Sequence of chain 1.D:
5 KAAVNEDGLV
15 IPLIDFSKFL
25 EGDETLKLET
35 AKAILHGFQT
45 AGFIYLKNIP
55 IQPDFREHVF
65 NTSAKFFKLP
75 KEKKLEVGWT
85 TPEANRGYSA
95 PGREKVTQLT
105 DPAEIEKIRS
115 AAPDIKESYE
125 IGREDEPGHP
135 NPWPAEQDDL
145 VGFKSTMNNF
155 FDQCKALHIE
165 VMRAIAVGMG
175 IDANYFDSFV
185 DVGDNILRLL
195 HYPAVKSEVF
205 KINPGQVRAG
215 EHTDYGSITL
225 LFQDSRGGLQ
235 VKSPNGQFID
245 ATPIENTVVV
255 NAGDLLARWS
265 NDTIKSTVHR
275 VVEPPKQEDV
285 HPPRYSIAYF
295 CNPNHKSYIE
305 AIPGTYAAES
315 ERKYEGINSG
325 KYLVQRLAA

Binding-site contacts:
Ligand atom C2 contacts residue HIS216 of chain 1.D at 3.7 Å.
Ligand atom O5 contacts residue NI1 of chain 1.P at 2.1 Å (h-bond).
Ligand atom C3 contacts residue TYR196 of chain 1.D at 3.6 Å (hydrophobic).
Ligand atom C5 contacts residue ARG288 of chain 1.D at 3.4 Å.
Ligand atom C5 contacts residue LEU225 of chain 1.D at 3.7 Å (hydrophobic).
Ligand atom O4 contacts residue ARG288 of chain 1.D at 3.0 Å (salt-bridge).
Ligand atom C5 contacts residue VAL275 of chain 1.D at 3.5 Å (hydrophobic).
Ligand atom C4 contacts residue LEU225 of chain 1.D at 3.6 Å (hydrophobic).
Ligand atom O4 contacts residue TYR196 of chain 1.D at 2.5 Å (h-bond).
Ligand atom C1 contacts residue PHE294 of chain 1.D at 4.0 Å (hydrophobic).
Ligand atom C5 contacts residue TYR196 of chain 1.D at 3.5 Å (hydrophobic).
Ligand atom O2 contacts residue LEU194 of chain 1.D at 3.8 Å.
Ligand atom C4 contacts residue TYR196 of chain 1.D at 4.1 Å (hydrophobic).
Ligand atom O1 contacts residue ARG192 of chain 1.D at 3.7 Å.
Ligand atom C4 contacts residue LEU233 of chain 1.D at 3.9 Å (hydrophobic).
Ligand atom O3 contacts residue LEU225 of chain 1.D at 3.5 Å.
Ligand atom C5 contacts residue SER290 of chain 1.D at 3.6 Å.
Ligand atom C1 contacts residue HIS216 of chain 1.D at 3.6 Å.
Ligand atom O1 contacts residue ASP218 of chain 1.D at 3.2 Å (salt-bridge).
Ligand atom O2 contacts residue ARG192 of chain 1.D at 2.8 Å (salt-bridge).
Ligand atom C3 contacts residue LEU194 of chain 1.D at 3.8 Å (hydrophobic).
Ligand atom C4 contacts residue VAL275 of chain 1.D at 3.9 Å (hydrophobic).
Ligand atom O2 contacts residue NI1 of chain 1.P at 4.1 Å.
Ligand atom O5 contacts residue HIS273 of chain 1.D at 3.2 Å (h-bond).
Ligand atom O3 contacts residue VAL275 of chain 1.D at 3.5 Å.
Ligand atom O1 contacts residue FYU1 of chain 1.S at 3.3 Å (h-bond).
Ligand atom O4 contacts residue SER290 of chain 1.D at 2.8 Å (h-bond).
Ligand atom O2 contacts residue PHE294 of chain 1.D at 3.9 Å.
Ligand atom O3 contacts residue LEU233 of chain 1.D at 3.7 Å.
Ligand atom C1 contacts residue NI1 of chain 1.P at 2.8 Å.
Ligand atom C2 contacts residue NI1 of chain 1.P at 2.8 Å.
Ligand atom O3 contacts residue SER290 of chain 1.D at 4.0 Å.
Ligand atom O4 contacts residue LEU194 of chain 1.D at 3.7 Å.
Ligand atom O1 contacts residue HIS216 of chain 1.D at 3.0 Å (h-bond).
Ligand atom O1 contacts residue PHE294 of chain 1.D at 3.5 Å.
Ligand atom C1 contacts residue ARG192 of chain 1.D at 3.7 Å.
Ligand atom O4 contacts residue VAL275 of chain 1.D at 3.8 Å.
Ligand atom O5 contacts residue HIS216 of chain 1.D at 3.2 Å (h-bond).
Ligand atom O1 contacts residue NI1 of chain 1.P at 2.2 Å (h-bond).
Ligand atom O3 contacts residue ARG288 of chain 1.D at 2.7 Å (salt-bridge).

The small molecule below binds the protein below.
Small molecule (SMILES): O=C(O)CCC(=O)C(=O)O